Sequence of chain 2.A:
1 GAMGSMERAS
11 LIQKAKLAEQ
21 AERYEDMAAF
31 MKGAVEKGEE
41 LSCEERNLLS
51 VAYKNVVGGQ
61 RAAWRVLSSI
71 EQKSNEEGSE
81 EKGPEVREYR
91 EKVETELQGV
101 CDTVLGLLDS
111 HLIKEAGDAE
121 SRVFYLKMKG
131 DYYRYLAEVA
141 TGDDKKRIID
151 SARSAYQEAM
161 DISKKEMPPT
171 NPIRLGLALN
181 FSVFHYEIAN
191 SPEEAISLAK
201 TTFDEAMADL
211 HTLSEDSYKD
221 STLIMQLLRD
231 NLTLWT

A protein and the small-molecule ligand that binds it are described below.
Small molecule (SMILES): O=C(CCl)NCC1CC2(CCN(C(=O)C3(Nc4ccc(Cl)cc4)CCOCC3)CC2)C1

Sequence of chain 2.B:
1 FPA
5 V

Binding-site contacts:
Ligand atom C18 contacts residue VAL5 of chain 2.B at 3.7 Å (hydrophobic).
Ligand atom C23 contacts residue PHE124 of chain 2.A at 3.5 Å (hydrophobic).
Ligand atom CL2 contacts residue GLY176 of chain 2.A at 4.1 Å.
Ligand atom C13 contacts residue VAL5 of chain 2.B at 3.8 Å (hydrophobic).
Ligand atom C7 contacts residue ASN47 of chain 2.A at 3.8 Å.
Ligand atom C11 contacts residue VAL5 of chain 2.B at 3.8 Å (hydrophobic).
Ligand atom C2 contacts residue ARG46 of chain 2.A at 4.2 Å.
Ligand atom C14 contacts residue LYS127 of chain 2.A at 4.1 Å.
Ligand atom CL2 contacts residue PHE124 of chain 2.A at 4.1 Å.
Ligand atom C2 contacts residue CYS43 of chain 2.A at 1.8 Å (hydrophobic).
Ligand atom C13 contacts residue PHE124 of chain 2.A at 4.0 Å (hydrophobic).
Ligand atom C13 contacts residue LYS127 of chain 2.A at 4.1 Å.
Ligand atom C8 contacts residue ASN47 of chain 2.A at 3.7 Å.
Ligand atom C16 contacts residue ILE224 of chain 2.A at 4.0 Å (hydrophobic).
Ligand atom C4 contacts residue PHE124 of chain 2.A at 3.7 Å (hydrophobic).
Ligand atom C1 contacts residue CYS43 of chain 2.A at 2.8 Å (hydrophobic).
Ligand atom C14 contacts residue VAL5 of chain 2.B at 3.8 Å (hydrophobic).
Ligand atom C4 contacts residue ASN47 of chain 2.A at 4.1 Å.
Ligand atom O1 contacts residue ARG46 of chain 2.A at 2.9 Å (salt-bridge).
Ligand atom O1 contacts residue CYS43 of chain 2.A at 3.2 Å (h-bond).
Ligand atom O1 contacts residue ILE173 of chain 2.A at 3.9 Å.
Ligand atom C1 contacts residue ILE173 of chain 2.A at 3.9 Å (hydrophobic).
Ligand atom CL2 contacts residue ILE173 of chain 2.A at 3.7 Å.
Ligand atom C23 contacts residue ILE173 of chain 2.A at 3.7 Å (hydrophobic).
Ligand atom O2 contacts residue ILE224 of chain 2.A at 3.7 Å.
Ligand atom CL2 contacts residue LYS127 of chain 2.A at 3.3 Å.
Ligand atom C18 contacts residue LEU223 of chain 2.A at 3.8 Å (hydrophobic).
Ligand atom C15 contacts residue GLY176 of chain 2.A at 4.1 Å.
Ligand atom C15 contacts residue PRO172 of chain 2.A at 3.4 Å (hydrophobic).
Ligand atom C17 contacts residue ILE224 of chain 2.A at 4.0 Å (hydrophobic).
Ligand atom C17 contacts residue LEU223 of chain 2.A at 4.0 Å (hydrophobic).
Ligand atom C3 contacts residue CYS43 of chain 2.A at 3.4 Å (hydrophobic).
Ligand atom C15 contacts residue VAL5 of chain 2.B at 3.8 Å (hydrophobic).
Ligand atom C2 contacts residue GLU120 of chain 2.A at 3.4 Å.
Ligand atom C16 contacts residue VAL5 of chain 2.B at 3.8 Å (hydrophobic).
Ligand atom C5 contacts residue ASN47 of chain 2.A at 4.1 Å.
Ligand atom N3 contacts residue VAL5 of chain 2.B at 4.1 Å.
Ligand atom N1 contacts residue CYS43 of chain 2.A at 3.6 Å.
Ligand atom C12 contacts residue VAL5 of chain 2.B at 3.4 Å (hydrophobic).
Ligand atom C1 contacts residue ARG46 of chain 2.A at 3.9 Å.